Sequence of chain 1.A:
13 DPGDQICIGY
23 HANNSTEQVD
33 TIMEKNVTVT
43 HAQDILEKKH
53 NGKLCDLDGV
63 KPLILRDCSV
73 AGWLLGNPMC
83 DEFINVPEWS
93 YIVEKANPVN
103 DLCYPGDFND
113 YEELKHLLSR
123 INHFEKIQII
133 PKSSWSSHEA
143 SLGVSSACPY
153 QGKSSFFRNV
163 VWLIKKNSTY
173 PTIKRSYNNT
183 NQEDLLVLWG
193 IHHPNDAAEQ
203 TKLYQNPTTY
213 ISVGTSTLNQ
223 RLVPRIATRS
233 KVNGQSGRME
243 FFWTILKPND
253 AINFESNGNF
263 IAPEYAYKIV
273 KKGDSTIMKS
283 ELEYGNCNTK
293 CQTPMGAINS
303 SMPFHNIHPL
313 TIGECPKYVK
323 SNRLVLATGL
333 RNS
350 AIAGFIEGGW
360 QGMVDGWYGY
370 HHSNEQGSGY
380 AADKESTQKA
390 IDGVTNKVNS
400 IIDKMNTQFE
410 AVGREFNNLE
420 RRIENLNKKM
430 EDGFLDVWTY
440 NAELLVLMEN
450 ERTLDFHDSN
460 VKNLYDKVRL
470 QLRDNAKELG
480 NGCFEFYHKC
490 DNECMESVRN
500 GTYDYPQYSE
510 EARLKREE

Binding-site contacts:
Ligand atom C3 contacts residue ASN38 of chain 1.A at 3.8 Å.
Ligand atom C8 contacts residue LYS37 of chain 1.A at 3.6 Å.
Ligand atom C2 contacts residue ASN38 of chain 1.A at 2.5 Å.
Ligand atom C7 contacts residue ASN38 of chain 1.A at 3.8 Å.
Ligand atom C5 contacts residue ASN38 of chain 1.A at 3.7 Å.
Ligand atom O7 contacts residue LYS37 of chain 1.A at 3.8 Å.
Ligand atom N2 contacts residue ASN38 of chain 1.A at 3.0 Å (h-bond).
Ligand atom O7 contacts residue ASN38 of chain 1.A at 4.2 Å.
Ligand atom O5 contacts residue ASN38 of chain 1.A at 2.3 Å (h-bond).
Ligand atom C4 contacts residue ASN38 of chain 1.A at 4.2 Å.
Ligand atom O5 contacts residue GLN30 of chain 1.A at 4.2 Å.
Ligand atom C1 contacts residue ASN38 of chain 1.A at 1.4 Å.
Ligand atom C7 contacts residue LYS37 of chain 1.A at 4.2 Å.

This protein binds this small molecule.
Small molecule (SMILES): CC(=O)N[C@@H]1[C@@H](O)[C@H](O)[C@@H](CO)O[C@H]1O